Sequence of chain 1.A:
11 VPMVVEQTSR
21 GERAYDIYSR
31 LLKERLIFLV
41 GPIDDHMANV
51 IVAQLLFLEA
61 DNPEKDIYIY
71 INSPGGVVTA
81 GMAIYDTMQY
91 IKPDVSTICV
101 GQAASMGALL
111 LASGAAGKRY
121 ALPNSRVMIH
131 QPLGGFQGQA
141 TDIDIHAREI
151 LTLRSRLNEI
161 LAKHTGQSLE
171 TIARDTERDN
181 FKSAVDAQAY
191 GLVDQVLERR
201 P

Binding-site contacts:
Ligand atom F2 contacts residue TYR70 of chain 1.G at 3.1 Å.
Ligand atom C33 contacts residue LEU197 of chain 1.G at 3.8 Å (hydrophobic).
Ligand atom C3 contacts residue ALA60 of chain 1.A at 3.6 Å (hydrophobic).
Ligand atom C25 contacts residue TYR70 of chain 1.G at 3.6 Å (hydrophobic).
Ligand atom O1 contacts residue GLU59 of chain 1.A at 2.8 Å (salt-bridge).
Ligand atom C7 contacts residue LEU56 of chain 1.A at 3.5 Å (hydrophobic).
Ligand atom O1 contacts residue LEU56 of chain 1.A at 3.5 Å.
Ligand atom O7 contacts residue TYR90 of chain 1.A at 2.3 Å (h-bond).
Ligand atom O5 contacts residue TYR70 of chain 1.G at 2.8 Å (h-bond).
Ligand atom F1 contacts residue TYR90 of chain 1.A at 3.2 Å.
Ligand atom F1 contacts residue ASP86 of chain 1.A at 3.6 Å.
Ligand atom C21 contacts residue TYR68 of chain 1.G at 3.5 Å (hydrophobic).
Ligand atom C14 contacts residue LEU56 of chain 1.A at 3.8 Å (hydrophobic).
Ligand atom F1 contacts residue THR87 of chain 1.A at 3.2 Å.
Ligand atom C27 contacts residue TYR120 of chain 1.G at 3.7 Å (hydrophobic).
Ligand atom C13 contacts residue THR87 of chain 1.A at 3.5 Å.
Ligand atom C1 contacts residue LEU31 of chain 1.G at 3.5 Å (hydrophobic).
Ligand atom F2 contacts residue VAL100 of chain 1.G at 3.4 Å.
Ligand atom C6 contacts residue TYR70 of chain 1.G at 3.5 Å (hydrophobic).
Ligand atom C14 contacts residue TYR70 of chain 1.G at 3.8 Å (hydrophobic).
Ligand atom C1 contacts residue ALA60 of chain 1.A at 3.5 Å (hydrophobic).
Ligand atom C7 contacts residue TYR70 of chain 1.G at 3.7 Å (hydrophobic).
Ligand atom C23 contacts residue GLU34 of chain 1.G at 3.4 Å.
Ligand atom N1 contacts residue TYR70 of chain 1.G at 2.9 Å (h-bond).
Ligand atom C25 contacts residue TYR68 of chain 1.G at 3.5 Å (hydrophobic).
Ligand atom O5 contacts residue TYR68 of chain 1.G at 3.2 Å.
Ligand atom C27 contacts residue TYR68 of chain 1.G at 3.4 Å (hydrophobic).
Ligand atom C24 contacts residue TYR70 of chain 1.G at 3.4 Å (hydrophobic).
Ligand atom C9 contacts residue TYR70 of chain 1.G at 3.8 Å (hydrophobic).
Ligand atom C15 contacts residue TYR70 of chain 1.G at 3.4 Å (hydrophobic).
Ligand atom C5 contacts residue LEU56 of chain 1.A at 3.8 Å (hydrophobic).
Ligand atom C23 contacts residue TYR68 of chain 1.G at 3.6 Å (hydrophobic).
Ligand atom F2 contacts residue LEU56 of chain 1.A at 3.5 Å.
Ligand atom C20 contacts residue TYR68 of chain 1.G at 3.6 Å (hydrophobic).
Ligand atom N3 contacts residue TYR68 of chain 1.G at 3.7 Å.
Ligand atom F1 contacts residue LEU122 of chain 1.G at 3.3 Å.
Ligand atom C34 contacts residue TYR90 of chain 1.A at 3.5 Å (hydrophobic).
Ligand atom C11 contacts residue TYR90 of chain 1.A at 3.4 Å (hydrophobic).
Ligand atom C12 contacts residue LEU122 of chain 1.G at 3.8 Å (hydrophobic).
Ligand atom C2 contacts residue GLU34 of chain 1.G at 3.4 Å.

Sequence of chain 1.G:
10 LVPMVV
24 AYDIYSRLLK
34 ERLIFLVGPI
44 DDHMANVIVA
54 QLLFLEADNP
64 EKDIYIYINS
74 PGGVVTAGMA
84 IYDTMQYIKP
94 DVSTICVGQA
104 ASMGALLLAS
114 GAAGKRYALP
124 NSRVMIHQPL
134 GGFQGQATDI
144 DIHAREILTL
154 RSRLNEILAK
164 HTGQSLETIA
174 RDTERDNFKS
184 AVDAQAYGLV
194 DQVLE

This small molecule binds to this protein.
Small molecule (SMILES): CCCC/C=C/C(=O)N[C@@H](Cc1cc(F)cc(F)c1)C(=O)N[C@H]1COC(=O)[C@@H]2C[C@@H](C)CN2C(=O)C(C)NC(=O)[C@@H]2CCCCN2C(=O)[C@@H]2CCCN2C1=O